A small-molecule ligand and the protein it binds are described below.
Small molecule (SMILES): CC(=O)N[C@H]1[C@H](O[C@H]2[C@H](O)[C@@H](NC(C)=O)CO[C@@H]2CO)O[C@H](CO)[C@@H](O)[C@@H]1O

Binding-site contacts:
Ligand atom C1 contacts residue ASN82 of chain 1.C at 1.5 Å.
Ligand atom C7 contacts residue ASN82 of chain 1.C at 3.3 Å.
Ligand atom O5 contacts residue ASN82 of chain 1.C at 2.4 Å (h-bond).
Ligand atom O6 contacts residue ARG640 of chain 1.C at 4.3 Å.
Ligand atom N2 contacts residue ASN82 of chain 1.C at 3.0 Å (h-bond).
Ligand atom C5 contacts residue ASN82 of chain 1.C at 3.7 Å.
Ligand atom C8 contacts residue ASN82 of chain 1.C at 4.4 Å.
Ligand atom C2 contacts residue ASN82 of chain 1.C at 2.5 Å.
Ligand atom C4 contacts residue ASN82 of chain 1.C at 4.3 Å.
Ligand atom C3 contacts residue ASN82 of chain 1.C at 3.8 Å.
Ligand atom O7 contacts residue ASN82 of chain 1.C at 3.2 Å (h-bond).

Sequence of chain 1.C:
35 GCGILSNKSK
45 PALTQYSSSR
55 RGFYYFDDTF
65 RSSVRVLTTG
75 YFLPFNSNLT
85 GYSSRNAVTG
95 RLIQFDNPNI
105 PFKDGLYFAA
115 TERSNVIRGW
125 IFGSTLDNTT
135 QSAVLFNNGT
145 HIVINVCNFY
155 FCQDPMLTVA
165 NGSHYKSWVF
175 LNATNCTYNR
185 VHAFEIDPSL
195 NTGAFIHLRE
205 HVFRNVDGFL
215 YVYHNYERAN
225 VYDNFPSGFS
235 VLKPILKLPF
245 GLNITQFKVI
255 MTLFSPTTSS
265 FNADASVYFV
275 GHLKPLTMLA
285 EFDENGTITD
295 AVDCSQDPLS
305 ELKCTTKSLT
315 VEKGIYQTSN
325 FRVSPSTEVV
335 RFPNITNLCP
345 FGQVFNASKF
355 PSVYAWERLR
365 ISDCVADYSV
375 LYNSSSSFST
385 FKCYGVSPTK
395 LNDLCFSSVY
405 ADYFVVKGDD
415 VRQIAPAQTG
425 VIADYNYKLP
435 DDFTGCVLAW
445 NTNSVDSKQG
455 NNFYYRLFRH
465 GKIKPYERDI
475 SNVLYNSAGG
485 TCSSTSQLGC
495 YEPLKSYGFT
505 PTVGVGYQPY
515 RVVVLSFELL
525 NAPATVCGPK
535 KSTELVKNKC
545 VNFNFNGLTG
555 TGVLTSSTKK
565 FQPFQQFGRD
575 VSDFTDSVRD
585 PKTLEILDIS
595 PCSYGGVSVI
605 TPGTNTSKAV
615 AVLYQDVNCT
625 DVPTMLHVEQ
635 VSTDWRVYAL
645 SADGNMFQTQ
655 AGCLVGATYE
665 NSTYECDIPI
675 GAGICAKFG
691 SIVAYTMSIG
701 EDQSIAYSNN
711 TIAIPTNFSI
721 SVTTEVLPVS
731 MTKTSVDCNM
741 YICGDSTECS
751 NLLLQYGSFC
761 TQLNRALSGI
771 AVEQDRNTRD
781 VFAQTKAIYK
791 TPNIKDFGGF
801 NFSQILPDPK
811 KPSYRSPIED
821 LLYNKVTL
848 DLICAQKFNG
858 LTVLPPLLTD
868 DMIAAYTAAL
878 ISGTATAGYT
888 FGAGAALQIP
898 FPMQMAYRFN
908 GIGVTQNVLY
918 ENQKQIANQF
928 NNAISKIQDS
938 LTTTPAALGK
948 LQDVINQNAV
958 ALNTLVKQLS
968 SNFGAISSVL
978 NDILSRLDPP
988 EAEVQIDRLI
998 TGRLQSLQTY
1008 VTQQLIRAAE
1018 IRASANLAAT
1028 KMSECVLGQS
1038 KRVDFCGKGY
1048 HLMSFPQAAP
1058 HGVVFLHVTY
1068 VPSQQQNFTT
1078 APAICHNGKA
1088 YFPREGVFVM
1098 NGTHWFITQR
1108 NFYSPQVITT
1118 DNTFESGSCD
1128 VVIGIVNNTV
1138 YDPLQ